Sequence of chain 1.A:
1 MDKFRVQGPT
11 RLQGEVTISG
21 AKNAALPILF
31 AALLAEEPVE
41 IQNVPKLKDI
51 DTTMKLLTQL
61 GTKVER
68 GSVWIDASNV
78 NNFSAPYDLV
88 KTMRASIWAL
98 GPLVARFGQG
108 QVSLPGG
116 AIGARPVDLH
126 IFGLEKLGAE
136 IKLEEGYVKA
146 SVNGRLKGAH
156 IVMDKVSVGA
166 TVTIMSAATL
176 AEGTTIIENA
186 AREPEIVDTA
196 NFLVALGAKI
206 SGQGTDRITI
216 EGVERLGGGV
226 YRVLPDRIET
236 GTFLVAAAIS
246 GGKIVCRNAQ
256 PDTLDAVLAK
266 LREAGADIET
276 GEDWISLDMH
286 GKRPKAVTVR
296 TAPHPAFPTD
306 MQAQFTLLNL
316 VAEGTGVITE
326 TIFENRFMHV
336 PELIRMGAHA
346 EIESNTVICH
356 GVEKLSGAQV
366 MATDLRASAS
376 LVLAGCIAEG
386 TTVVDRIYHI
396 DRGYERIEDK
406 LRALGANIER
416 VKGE

Binding-site contacts:
Ligand atom C8 contacts residue ASN23 of chain 1.A at 3.5 Å.
Ligand atom O1 contacts residue ARG120 of chain 1.A at 3.3 Å (salt-bridge).
Ligand atom C4U contacts residue ASP123 of chain 1.A at 3.5 Å.
Ligand atom O2B contacts residue EDO1 of chain 1.B at 2.7 Å (h-bond).
Ligand atom O2E contacts residue LEU370 of chain 1.A at 3.6 Å.
Ligand atom O2U contacts residue PRO121 of chain 1.A at 3.5 Å.
Ligand atom O2A contacts residue VAL163 of chain 1.A at 2.9 Å (h-bond).
Ligand atom O7 contacts residue TRP95 of chain 1.A at 3.5 Å.
Ligand atom O2D contacts residue ARG120 of chain 1.A at 3.5 Å.
Ligand atom O3 contacts residue ASN23 of chain 1.A at 3.4 Å (h-bond).
Ligand atom O4U contacts residue PRO121 of chain 1.A at 3.3 Å (h-bond).
Ligand atom O2U contacts residue LYS160 of chain 1.A at 3.3 Å (salt-bridge).
Ligand atom N3U contacts residue PRO121 of chain 1.A at 3.1 Å (h-bond).
Ligand atom O1B contacts residue GLY164 of chain 1.A at 2.8 Å (h-bond).
Ligand atom O4 contacts residue PHE328 of chain 1.A at 3.4 Å.
Ligand atom O7 contacts residue ASN23 of chain 1.A at 3.0 Å.
Ligand atom O1E contacts residue ASN23 of chain 1.A at 3.2 Å (h-bond).
Ligand atom C3E contacts residue ARG331 of chain 1.A at 3.6 Å.
Ligand atom O1A contacts residue SER162 of chain 1.A at 2.6 Å (h-bond).
Ligand atom C5U contacts residue PRO121 of chain 1.A at 3.4 Å (hydrophobic).
Ligand atom O1B contacts residue EDO1 of chain 1.B at 3.2 Å (h-bond).
Ligand atom C3E contacts residue ASP305 of chain 1.A at 3.4 Å.
Ligand atom O4 contacts residue ASP305 of chain 1.A at 2.8 Å (salt-bridge).
Ligand atom O4U contacts residue VAL122 of chain 1.A at 3.2 Å.
Ligand atom C5U contacts residue SER162 of chain 1.A at 3.4 Å.
Ligand atom O4U contacts residue ASP123 of chain 1.A at 3.2 Å (salt-bridge).
Ligand atom O3 contacts residue ASP305 of chain 1.A at 3.5 Å (salt-bridge).
Ligand atom O1A contacts residue GLY164 of chain 1.A at 3.5 Å (h-bond).
Ligand atom O2B contacts residue ARG120 of chain 1.A at 2.9 Å (salt-bridge).
Ligand atom O3D contacts residue ILE327 of chain 1.A at 2.9 Å (h-bond).
Ligand atom C8 contacts residue TRP95 of chain 1.A at 3.6 Å (hydrophobic).
Ligand atom O4U contacts residue LEU124 of chain 1.A at 2.7 Å (h-bond).
Ligand atom C4 contacts residue ASP305 of chain 1.A at 3.4 Å.
Ligand atom N3U contacts residue ASP123 of chain 1.A at 2.7 Å (salt-bridge).
Ligand atom C4U contacts residue PRO121 of chain 1.A at 3.0 Å (hydrophobic).
Ligand atom O1A contacts residue VAL163 of chain 1.A at 3.5 Å (h-bond).
Ligand atom C2U contacts residue PRO121 of chain 1.A at 3.5 Å (hydrophobic).
Ligand atom C7 contacts residue ASN23 of chain 1.A at 3.5 Å.
Ligand atom O1E contacts residue LYS22 of chain 1.A at 2.8 Å (salt-bridge).
Ligand atom O2D contacts residue ALA119 of chain 1.A at 2.9 Å (h-bond).

The protein below binds the small molecule below.
Small molecule (SMILES): CC(=O)N[C@H]1[C@@H](O[P](=O)(O)O[P](=O)(O)OC[C@H]2O[C@@H](n3ccc(=O)[nH]c3=O)[C@H](O)[C@@H]2O)O[C@H](CO)[C@@H](O)[C@@H]1O[C@H](C)C(=O)O